Sequence of chain 2.A:
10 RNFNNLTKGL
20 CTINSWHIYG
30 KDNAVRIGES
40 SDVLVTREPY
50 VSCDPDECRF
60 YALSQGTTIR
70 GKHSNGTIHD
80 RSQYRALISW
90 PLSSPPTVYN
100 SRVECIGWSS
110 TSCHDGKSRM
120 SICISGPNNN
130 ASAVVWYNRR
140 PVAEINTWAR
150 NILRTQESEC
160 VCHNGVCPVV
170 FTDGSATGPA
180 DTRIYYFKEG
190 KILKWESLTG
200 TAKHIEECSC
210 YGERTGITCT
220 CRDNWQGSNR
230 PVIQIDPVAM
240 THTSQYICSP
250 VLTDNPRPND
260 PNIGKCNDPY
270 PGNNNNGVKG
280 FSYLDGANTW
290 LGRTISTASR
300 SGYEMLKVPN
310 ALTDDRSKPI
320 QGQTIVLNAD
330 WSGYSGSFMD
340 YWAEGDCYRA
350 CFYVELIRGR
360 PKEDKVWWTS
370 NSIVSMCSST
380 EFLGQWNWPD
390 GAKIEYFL

A small-molecule ligand and the protein it binds are described below.
Small molecule (SMILES): CC(=O)N[C@@H]1[C@@H](O)[C@H](O)[C@@H](CO)O[C@H]1O

Binding-site contacts:
Ligand atom O4 contacts residue TRP366 of chain 2.A at 4.1 Å.
Ligand atom C5 contacts residue ASN74 of chain 2.A at 3.7 Å.
Ligand atom C3 contacts residue TRP366 of chain 2.A at 3.7 Å (hydrophobic).
Ligand atom N2 contacts residue ASN74 of chain 2.A at 2.9 Å (h-bond).
Ligand atom O5 contacts residue ASN74 of chain 2.A at 2.4 Å (h-bond).
Ligand atom C4 contacts residue ASN74 of chain 2.A at 4.2 Å.
Ligand atom C7 contacts residue ASN74 of chain 2.A at 3.5 Å.
Ligand atom C1 contacts residue TRP366 of chain 2.A at 3.8 Å (hydrophobic).
Ligand atom N2 contacts residue TRP366 of chain 2.A at 3.4 Å.
Ligand atom C8 contacts residue TRP366 of chain 2.A at 3.5 Å (hydrophobic).
Ligand atom C5 contacts residue TRP366 of chain 2.A at 4.1 Å (hydrophobic).
Ligand atom O3 contacts residue TRP366 of chain 2.A at 4.2 Å.
Ligand atom C7 contacts residue TRP366 of chain 2.A at 4.0 Å (hydrophobic).
Ligand atom C4 contacts residue TRP366 of chain 2.A at 4.4 Å (hydrophobic).
Ligand atom C2 contacts residue ASN74 of chain 2.A at 2.5 Å.
Ligand atom O5 contacts residue TRP366 of chain 2.A at 4.5 Å.
Ligand atom O7 contacts residue ASN74 of chain 2.A at 3.8 Å.
Ligand atom C3 contacts residue ASN74 of chain 2.A at 3.8 Å.
Ligand atom C1 contacts residue ASN74 of chain 2.A at 1.4 Å.
Ligand atom C2 contacts residue TRP366 of chain 2.A at 4.1 Å (hydrophobic).